Sequence of chain 2.A:
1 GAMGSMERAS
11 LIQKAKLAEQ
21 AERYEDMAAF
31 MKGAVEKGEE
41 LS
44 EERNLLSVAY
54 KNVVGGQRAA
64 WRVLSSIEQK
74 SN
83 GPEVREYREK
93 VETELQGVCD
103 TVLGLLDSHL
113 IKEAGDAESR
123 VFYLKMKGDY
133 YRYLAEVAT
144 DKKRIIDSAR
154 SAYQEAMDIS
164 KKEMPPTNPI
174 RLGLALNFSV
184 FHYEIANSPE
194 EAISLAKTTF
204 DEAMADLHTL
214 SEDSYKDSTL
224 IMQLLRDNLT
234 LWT

A protein and the small-molecule ligand that binds it are described below.
Small molecule (SMILES): CC(C)C[C@H](NC(=O)[C@H](CO)NC(=O)[C@@H](N)CCCNC(N)=[NH2+])C(=O)N[C@@H](COP(=O)(O)O)C(=O)N[C@@H](CCC(=O)O)C(=O)N[C@H](C=O)CCCNC(N)=[NH2+]

Binding-site contacts:
Ligand atom O contacts residue VAL183 of chain 2.A at 3.3 Å.
Ligand atom OE1 contacts residue LYS127 of chain 2.A at 3.7 Å.
Ligand atom CD1 contacts residue ASN231 of chain 2.A at 3.3 Å.
Ligand atom NE contacts residue ARG65 of chain 2.A at 3.5 Å (salt-bridge).
Ligand atom C contacts residue LEU179 of chain 2.A at 3.7 Å (hydrophobic).
Ligand atom NH1 contacts residue LEU227 of chain 2.A at 3.7 Å.
Ligand atom P contacts residue ARG61 of chain 2.A at 3.7 Å.
Ligand atom O3P contacts residue ARG134 of chain 2.A at 2.9 Å (salt-bridge).
Ligand atom CA contacts residue ASN231 of chain 2.A at 3.6 Å.
Ligand atom OG contacts residue TYR186 of chain 2.A at 3.6 Å.
Ligand atom O1P contacts residue LYS54 of chain 2.A at 3.1 Å (salt-bridge).
Ligand atom CA contacts residue LEU179 of chain 2.A at 3.6 Å (hydrophobic).
Ligand atom N contacts residue GLU187 of chain 2.A at 3.1 Å (salt-bridge).
Ligand atom O contacts residue LEU179 of chain 2.A at 3.6 Å.
Ligand atom CB contacts residue ASN180 of chain 2.A at 3.4 Å.
Ligand atom N contacts residue LEU179 of chain 2.A at 3.5 Å.
Ligand atom C contacts residue ASN231 of chain 2.A at 3.7 Å.
Ligand atom CB contacts residue ASN231 of chain 2.A at 3.6 Å.
Ligand atom CA contacts residue ASN180 of chain 2.A at 3.5 Å.
Ligand atom CD contacts residue ARG65 of chain 2.A at 3.7 Å.
Ligand atom O contacts residue ASN231 of chain 2.A at 2.8 Å (h-bond).
Ligand atom N contacts residue ASN180 of chain 2.A at 2.8 Å (h-bond).
Ligand atom O2P contacts residue ARG61 of chain 2.A at 2.9 Å (salt-bridge).
Ligand atom O contacts residue 09W1 of chain 2.C at 3.3 Å.
Ligand atom O2P contacts residue ARG134 of chain 2.A at 2.8 Å (salt-bridge).
Ligand atom OE1 contacts residue GLY176 of chain 2.A at 3.7 Å.
Ligand atom P contacts residue ARG134 of chain 2.A at 3.8 Å.
Ligand atom CB contacts residue ASN180 of chain 2.A at 3.4 Å.
Ligand atom CB contacts residue GLU187 of chain 2.A at 3.3 Å.
Ligand atom O contacts residue LYS54 of chain 2.A at 2.9 Å.
Ligand atom OG contacts residue TRP235 of chain 2.A at 2.9 Å (h-bond).
Ligand atom O3P contacts residue TYR135 of chain 2.A at 2.7 Å (h-bond).
Ligand atom CA contacts residue ASN231 of chain 2.A at 3.7 Å.
Ligand atom CD contacts residue LYS127 of chain 2.A at 3.6 Å.
Ligand atom OG contacts residue GLU187 of chain 2.A at 2.7 Å (salt-bridge).
Ligand atom CA contacts residue ASN180 of chain 2.A at 3.7 Å.
Ligand atom OE2 contacts residue LYS127 of chain 2.A at 2.6 Å (salt-bridge).
Ligand atom N contacts residue ASN231 of chain 2.A at 2.8 Å (h-bond).
Ligand atom O1P contacts residue ARG61 of chain 2.A at 2.9 Å (salt-bridge).
Ligand atom C contacts residue ASN180 of chain 2.A at 3.7 Å.